Sequence of chain 1.A:
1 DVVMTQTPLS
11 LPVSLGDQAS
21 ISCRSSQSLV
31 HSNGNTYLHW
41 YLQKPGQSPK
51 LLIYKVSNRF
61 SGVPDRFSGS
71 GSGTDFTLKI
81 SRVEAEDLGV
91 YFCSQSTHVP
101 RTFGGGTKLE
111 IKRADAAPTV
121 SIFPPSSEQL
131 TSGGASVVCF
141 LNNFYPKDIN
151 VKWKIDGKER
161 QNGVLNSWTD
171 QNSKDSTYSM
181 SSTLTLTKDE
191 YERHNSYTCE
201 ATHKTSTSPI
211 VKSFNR

Sequence of chain 1.B:
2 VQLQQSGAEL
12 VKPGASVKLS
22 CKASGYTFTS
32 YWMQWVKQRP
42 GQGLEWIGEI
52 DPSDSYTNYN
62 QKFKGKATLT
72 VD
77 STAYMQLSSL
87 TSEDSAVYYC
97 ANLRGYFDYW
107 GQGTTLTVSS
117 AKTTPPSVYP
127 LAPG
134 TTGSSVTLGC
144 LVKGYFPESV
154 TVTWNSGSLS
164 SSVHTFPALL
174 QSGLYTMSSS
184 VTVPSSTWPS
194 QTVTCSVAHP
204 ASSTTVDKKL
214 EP

A protein and the small-molecule ligand that binds it are described below.
Small molecule (SMILES): O=c1[nH]cnc2c1ncn2[C@@H]1O[C@H](CO[P](=O)(O)OP(=O)(O)O)[C@@H](O)[C@H]1O

Binding-site contacts:
Ligand atom O1B contacts residue LYS55 of chain 1.A at 4.1 Å.
Ligand atom O4' contacts residue ASN33 of chain 1.A at 2.8 Å (h-bond).
Ligand atom O3A contacts residue LYS55 of chain 1.A at 3.3 Å (salt-bridge).
Ligand atom O6 contacts residue TYR37 of chain 1.A at 3.6 Å.
Ligand atom O1A contacts residue ARG100 of chain 1.B at 4.1 Å.
Ligand atom O2' contacts residue ARG100 of chain 1.B at 2.9 Å (salt-bridge).
Ligand atom N9 contacts residue TYR37 of chain 1.A at 3.5 Å (h-bond).
Ligand atom O3B contacts residue LYS55 of chain 1.A at 2.9 Å (salt-bridge).
Ligand atom C1' contacts residue ASN33 of chain 1.A at 4.1 Å.
Ligand atom O6 contacts residue SER96 of chain 1.A at 2.8 Å (h-bond).
Ligand atom C2' contacts residue ARG100 of chain 1.B at 3.6 Å.
Ligand atom PA contacts residue LYS55 of chain 1.A at 4.0 Å.
Ligand atom O4' contacts residue TYR37 of chain 1.A at 3.3 Å (h-bond).
Ligand atom O2A contacts residue TYR37 of chain 1.A at 2.7 Å (h-bond).
Ligand atom PB contacts residue LYS55 of chain 1.A at 3.6 Å.
Ligand atom C2 contacts residue SER96 of chain 1.A at 3.4 Å.
Ligand atom C4' contacts residue TYR37 of chain 1.A at 3.9 Å (hydrophobic).
Ligand atom C6 contacts residue SER96 of chain 1.A at 3.6 Å.
Ligand atom O2A contacts residue ASN35 of chain 1.A at 3.0 Å (h-bond).
Ligand atom PA contacts residue ASN35 of chain 1.A at 4.0 Å.
Ligand atom C1' contacts residue TYR37 of chain 1.A at 4.0 Å (hydrophobic).
Ligand atom N1 contacts residue TYR37 of chain 1.A at 4.0 Å.
Ligand atom N3 contacts residue TYR37 of chain 1.A at 3.9 Å.
Ligand atom C5' contacts residue ASN33 of chain 1.A at 3.5 Å.
Ligand atom C8 contacts residue TYR37 of chain 1.A at 3.8 Å (hydrophobic).
Ligand atom C5' contacts residue TYR37 of chain 1.A at 3.5 Å (hydrophobic).
Ligand atom N7 contacts residue TYR37 of chain 1.A at 3.4 Å.
Ligand atom C8 contacts residue ARG100 of chain 1.B at 4.0 Å.
Ligand atom PA contacts residue TYR37 of chain 1.A at 4.0 Å.
Ligand atom C5' contacts residue ASN35 of chain 1.A at 3.7 Å.
Ligand atom N7 contacts residue ARG100 of chain 1.B at 4.1 Å.
Ligand atom N1 contacts residue SER96 of chain 1.A at 2.6 Å (h-bond).
Ligand atom C4' contacts residue ASN33 of chain 1.A at 3.4 Å.
Ligand atom O2A contacts residue LYS55 of chain 1.A at 3.3 Å (salt-bridge).
Ligand atom O3B contacts residue ASN35 of chain 1.A at 3.3 Å (h-bond).
Ligand atom C5 contacts residue TYR37 of chain 1.A at 3.3 Å (hydrophobic).
Ligand atom C6 contacts residue TYR37 of chain 1.A at 3.5 Å (hydrophobic).
Ligand atom C2 contacts residue TYR37 of chain 1.A at 3.9 Å (hydrophobic).
Ligand atom O5' contacts residue TYR37 of chain 1.A at 4.2 Å.
Ligand atom C4 contacts residue TYR37 of chain 1.A at 3.6 Å (hydrophobic).